Sequence of chain 42.A:
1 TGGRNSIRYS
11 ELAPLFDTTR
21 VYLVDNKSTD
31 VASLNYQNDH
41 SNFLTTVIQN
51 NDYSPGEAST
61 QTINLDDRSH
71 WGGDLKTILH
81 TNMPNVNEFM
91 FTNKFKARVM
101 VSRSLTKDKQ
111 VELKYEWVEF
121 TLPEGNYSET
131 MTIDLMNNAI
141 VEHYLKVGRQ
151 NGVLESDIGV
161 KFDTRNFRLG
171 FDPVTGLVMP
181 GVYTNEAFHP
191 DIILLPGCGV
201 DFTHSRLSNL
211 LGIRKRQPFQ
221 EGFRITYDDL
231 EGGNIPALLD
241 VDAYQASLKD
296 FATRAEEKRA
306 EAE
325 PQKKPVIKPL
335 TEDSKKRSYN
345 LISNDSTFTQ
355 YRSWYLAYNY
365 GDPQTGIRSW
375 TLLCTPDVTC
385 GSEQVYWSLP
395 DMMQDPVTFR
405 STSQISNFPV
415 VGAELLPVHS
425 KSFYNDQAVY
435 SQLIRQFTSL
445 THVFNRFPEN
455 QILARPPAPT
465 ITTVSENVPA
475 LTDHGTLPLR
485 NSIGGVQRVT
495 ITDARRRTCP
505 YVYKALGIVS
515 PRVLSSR

A protein and the small-molecule ligand that binds it are described below.
Small molecule (SMILES): CCCCCCCCCCCC[N+](C)(C)CCCS(=O)(=O)O

Binding-site contacts:
Ligand atom C1 contacts residue ARG224 of chain 42.A at 3.8 Å.
Ligand atom N1 contacts residue ARG98 of chain 42.A at 4.3 Å.
Ligand atom S1 contacts residue ARG98 of chain 42.A at 4.4 Å.
Ligand atom C1 contacts residue ARG98 of chain 42.A at 3.2 Å.
Ligand atom C16 contacts residue ARG224 of chain 42.A at 4.0 Å.
Ligand atom C3 contacts residue ARG224 of chain 42.A at 3.5 Å.
Ligand atom C2 contacts residue ARG224 of chain 42.A at 3.8 Å.
Ligand atom C3 contacts residue ARG98 of chain 42.A at 3.2 Å.
Ligand atom C2 contacts residue ARG98 of chain 42.A at 3.4 Å.
Ligand atom C13 contacts residue ARG224 of chain 42.A at 4.1 Å.
Ligand atom N1 contacts residue ARG224 of chain 42.A at 4.2 Å.
Ligand atom C14 contacts residue ARG224 of chain 42.A at 4.5 Å.
Ligand atom O3S contacts residue THR226 of chain 42.A at 4.0 Å.
Ligand atom C15 contacts residue ARG224 of chain 42.A at 3.3 Å.
Ligand atom N1 contacts residue TRP117 of chain 42.A at 4.1 Å.
Ligand atom O1S contacts residue THR226 of chain 42.A at 4.3 Å.
Ligand atom C3 contacts residue TRP117 of chain 42.A at 3.5 Å (hydrophobic).
Ligand atom C15 contacts residue TRP117 of chain 42.A at 4.2 Å (hydrophobic).
Ligand atom C16 contacts residue TRP117 of chain 42.A at 3.7 Å (hydrophobic).
Ligand atom O1S contacts residue ARG98 of chain 42.A at 3.6 Å.
Ligand atom O1S contacts residue ASP228 of chain 42.A at 3.6 Å.